A protein and the small-molecule ligand that binds it are described below.
Small molecule (SMILES): Nc1nc2c(ncn2[C@@H]2O[C@H](CO[P](=O)(O)O[P](=O)(O)NP(=O)(O)O)[C@@H](O)[C@H]2O)c(=O)[nH]1

Binding-site contacts:
Ligand atom O2B contacts residue LYS28 of chain 1.B at 2.4 Å (salt-bridge).
Ligand atom N2 contacts residue ASP127 of chain 1.B at 3.2 Å (salt-bridge).
Ligand atom O1G contacts residue GLY68 of chain 1.B at 2.6 Å (h-bond).
Ligand atom O2A contacts residue THR30 of chain 1.B at 2.9 Å (h-bond).
Ligand atom O2G contacts residue THR46 of chain 1.B at 2.8 Å (h-bond).
Ligand atom O1B contacts residue THR29 of chain 1.B at 2.5 Å (h-bond).
Ligand atom O3G contacts residue PRO45 of chain 1.B at 3.4 Å.
Ligand atom O2G contacts residue MG1 of chain 1.P at 2.0 Å.
Ligand atom O3A contacts residue GLY27 of chain 1.B at 3.3 Å (h-bond).
Ligand atom N3B contacts residue LYS28 of chain 1.B at 3.0 Å (salt-bridge).
Ligand atom O2A contacts residue GLY27 of chain 1.B at 3.1 Å.
Ligand atom O1A contacts residue ILE43 of chain 1.B at 3.3 Å.
Ligand atom PB contacts residue GLY27 of chain 1.B at 3.6 Å.
Ligand atom PB contacts residue LYS28 of chain 1.B at 3.5 Å.
Ligand atom N2 contacts residue LEU128 of chain 1.B at 3.4 Å.
Ligand atom O2B contacts residue GLY27 of chain 1.B at 2.7 Å (h-bond).
Ligand atom O2B contacts residue ALA26 of chain 1.B at 3.5 Å (h-bond).
Ligand atom N3B contacts residue ASP24 of chain 1.B at 3.5 Å.
Ligand atom O6 contacts residue SER157 of chain 1.B at 3.3 Å (h-bond).
Ligand atom O4' contacts residue LYS125 of chain 1.B at 3.0 Å (salt-bridge).
Ligand atom O3A contacts residue ASN25 of chain 1.B at 3.5 Å.
Ligand atom O2A contacts residue LYS28 of chain 1.B at 3.6 Å (salt-bridge).
Ligand atom C8 contacts residue THR30 of chain 1.B at 3.6 Å.
Ligand atom O6 contacts residue ASN124 of chain 1.B at 3.0 Å (h-bond).
Ligand atom O6 contacts residue LYS125 of chain 1.B at 3.4 Å.
Ligand atom C5' contacts residue ASN25 of chain 1.B at 3.2 Å.
Ligand atom O2G contacts residue THR29 of chain 1.B at 3.5 Å (h-bond).
Ligand atom PG contacts residue MG1 of chain 1.P at 3.2 Å.
Ligand atom N3B contacts residue ASN25 of chain 1.B at 2.9 Å (h-bond).
Ligand atom PB contacts residue MG1 of chain 1.P at 3.5 Å.
Ligand atom C6 contacts residue LYS125 of chain 1.B at 3.5 Å.
Ligand atom O2A contacts residue THR29 of chain 1.B at 3.3 Å (h-bond).
Ligand atom N1 contacts residue ASP127 of chain 1.B at 2.7 Å (salt-bridge).
Ligand atom O1G contacts residue GLY67 of chain 1.B at 3.6 Å.
Ligand atom N7 contacts residue ASN124 of chain 1.B at 3.0 Å (h-bond).
Ligand atom O1B contacts residue MG1 of chain 1.P at 2.4 Å.
Ligand atom O6 contacts residue LEU159 of chain 1.B at 3.2 Å (h-bond).
Ligand atom O6 contacts residue ALA158 of chain 1.B at 2.9 Å (h-bond).
Ligand atom C2 contacts residue ASP127 of chain 1.B at 3.5 Å.
Ligand atom C4' contacts residue ASN25 of chain 1.B at 3.3 Å.

Sequence of chain 1.B:
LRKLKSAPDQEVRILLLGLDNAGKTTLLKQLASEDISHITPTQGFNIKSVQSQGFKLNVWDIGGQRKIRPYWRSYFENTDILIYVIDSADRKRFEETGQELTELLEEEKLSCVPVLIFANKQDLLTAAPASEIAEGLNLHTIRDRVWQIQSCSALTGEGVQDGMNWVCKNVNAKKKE